Binding-site contacts:
Ligand atom C contacts residue LYS63 of chain 1.A at 4.4 Å.
Ligand atom C contacts residue LYS63 of chain 1.A at 3.9 Å.
Ligand atom CA contacts residue LYS63 of chain 1.A at 3.8 Å.
Ligand atom CZ contacts residue VAL41 of chain 1.A at 4.1 Å (hydrophobic).
Ligand atom CB contacts residue CYS64 of chain 1.A at 3.1 Å (hydrophobic).
Ligand atom CE2 contacts residue VAL41 of chain 1.A at 4.1 Å (hydrophobic).
Ligand atom O contacts residue LYS63 of chain 1.A at 3.6 Å.
Ligand atom CB contacts residue VAL41 of chain 1.A at 4.1 Å (hydrophobic).
Ligand atom CE2 contacts residue ILE40 of chain 1.A at 3.9 Å (hydrophobic).
Ligand atom CZ contacts residue ASP37 of chain 1.A at 3.9 Å.
Ligand atom CD1 contacts residue VAL41 of chain 1.A at 3.6 Å (hydrophobic).
Ligand atom CD2 contacts residue LEU44 of chain 1.A at 4.0 Å (hydrophobic).
Ligand atom SG contacts residue LEU44 of chain 1.A at 4.3 Å.
Ligand atom CD2 contacts residue CYS64 of chain 1.A at 3.7 Å (hydrophobic).
Ligand atom N contacts residue CYS64 of chain 1.A at 3.8 Å.
Ligand atom CE2 contacts residue ASP37 of chain 1.A at 4.5 Å.
Ligand atom CA contacts residue CYS64 of chain 1.A at 3.6 Å (hydrophobic).
Ligand atom CE2 contacts residue CYS64 of chain 1.A at 4.0 Å (hydrophobic).
Ligand atom CZ contacts residue THR60 of chain 1.A at 3.9 Å.
Ligand atom O contacts residue LYS63 of chain 1.A at 4.1 Å.
Ligand atom CA contacts residue LYS63 of chain 1.A at 3.9 Å.
Ligand atom CE2 contacts residue THR60 of chain 1.A at 3.8 Å.
Ligand atom CE1 contacts residue ASP37 of chain 1.A at 4.1 Å.
Ligand atom SG contacts residue CYS64 of chain 1.A at 2.0 Å (h-bond).
Ligand atom C contacts residue CYS64 of chain 1.A at 4.1 Å (hydrophobic).
Ligand atom CE1 contacts residue VAL41 of chain 1.A at 3.9 Å (hydrophobic).
Ligand atom N contacts residue LYS63 of chain 1.A at 3.8 Å.
Ligand atom CG contacts residue VAL41 of chain 1.A at 3.5 Å (hydrophobic).
Ligand atom CB contacts residue LYS63 of chain 1.A at 4.1 Å.
Ligand atom CD2 contacts residue VAL41 of chain 1.A at 3.8 Å (hydrophobic).
Ligand atom CB contacts residue LYS63 of chain 1.A at 3.8 Å.

This small molecule binds to this protein.
Small molecule (SMILES): CC(C)C[C@H](N)C(=O)N[C@@H](CCC(=O)O)C(=O)N[C@@H](C)C(=O)N[C@@H](CS)C(=O)N[C@@H](C)C(=O)N[C@H](C=O)Cc1ccccc1

Sequence of chain 1.A:
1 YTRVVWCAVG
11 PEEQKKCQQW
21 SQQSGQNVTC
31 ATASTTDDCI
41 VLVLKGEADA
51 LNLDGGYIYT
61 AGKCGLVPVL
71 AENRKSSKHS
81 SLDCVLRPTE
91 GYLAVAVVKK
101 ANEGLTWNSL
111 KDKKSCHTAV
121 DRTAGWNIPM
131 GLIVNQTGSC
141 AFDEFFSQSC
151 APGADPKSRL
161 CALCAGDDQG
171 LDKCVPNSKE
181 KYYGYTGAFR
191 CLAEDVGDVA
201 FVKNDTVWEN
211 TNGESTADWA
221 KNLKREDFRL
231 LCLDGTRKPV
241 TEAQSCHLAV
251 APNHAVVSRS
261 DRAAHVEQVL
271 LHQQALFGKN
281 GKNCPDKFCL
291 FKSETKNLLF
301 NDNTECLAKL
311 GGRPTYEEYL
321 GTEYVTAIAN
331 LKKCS